Sequence of chain 1.C:
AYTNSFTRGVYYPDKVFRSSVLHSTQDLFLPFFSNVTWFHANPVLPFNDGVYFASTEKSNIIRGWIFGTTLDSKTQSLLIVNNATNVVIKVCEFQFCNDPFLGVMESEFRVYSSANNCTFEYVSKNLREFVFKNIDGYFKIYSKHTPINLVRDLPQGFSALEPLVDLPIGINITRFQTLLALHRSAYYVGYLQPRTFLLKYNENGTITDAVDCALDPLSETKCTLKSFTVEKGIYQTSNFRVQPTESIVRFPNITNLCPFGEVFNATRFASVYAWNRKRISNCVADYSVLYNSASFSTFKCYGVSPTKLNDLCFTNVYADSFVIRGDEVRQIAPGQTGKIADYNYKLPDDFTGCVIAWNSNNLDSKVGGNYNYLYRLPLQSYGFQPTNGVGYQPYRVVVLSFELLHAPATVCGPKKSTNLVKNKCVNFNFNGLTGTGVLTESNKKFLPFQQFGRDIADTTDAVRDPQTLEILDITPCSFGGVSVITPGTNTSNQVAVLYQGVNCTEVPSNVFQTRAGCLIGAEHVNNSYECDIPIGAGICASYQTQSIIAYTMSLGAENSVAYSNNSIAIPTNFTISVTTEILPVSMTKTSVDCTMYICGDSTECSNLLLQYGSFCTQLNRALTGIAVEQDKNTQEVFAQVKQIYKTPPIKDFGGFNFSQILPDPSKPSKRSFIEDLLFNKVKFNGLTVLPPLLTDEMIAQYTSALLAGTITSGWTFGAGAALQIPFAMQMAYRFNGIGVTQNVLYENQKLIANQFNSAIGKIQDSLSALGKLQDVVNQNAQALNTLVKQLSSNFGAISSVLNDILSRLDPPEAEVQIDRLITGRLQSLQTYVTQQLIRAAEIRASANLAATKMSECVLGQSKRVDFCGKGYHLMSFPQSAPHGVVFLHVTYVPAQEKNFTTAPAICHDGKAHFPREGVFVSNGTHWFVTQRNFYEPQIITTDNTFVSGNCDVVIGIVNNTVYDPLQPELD

Binding-site contacts:
Ligand atom O5 contacts residue ASN801 of chain 1.C at 2.3 Å (h-bond).
Ligand atom O6 contacts residue ASN801 of chain 1.C at 4.5 Å.
Ligand atom C4 contacts residue ASN801 of chain 1.C at 4.2 Å.
Ligand atom O5 contacts residue SER803 of chain 1.C at 3.8 Å.
Ligand atom O7 contacts residue ASN801 of chain 1.C at 4.0 Å.
Ligand atom C2 contacts residue ASN801 of chain 1.C at 2.5 Å.
Ligand atom N2 contacts residue ASN801 of chain 1.C at 3.0 Å (h-bond).
Ligand atom C6 contacts residue GLN804 of chain 1.C at 4.4 Å.
Ligand atom C8 contacts residue GLN804 of chain 1.C at 4.4 Å.
Ligand atom C5 contacts residue ASN801 of chain 1.C at 3.6 Å.
Ligand atom C6 contacts residue SER803 of chain 1.C at 4.3 Å.
Ligand atom C1 contacts residue ASN801 of chain 1.C at 1.4 Å.
Ligand atom C5 contacts residue SER803 of chain 1.C at 3.7 Å.
Ligand atom C7 contacts residue ASN801 of chain 1.C at 3.7 Å.
Ligand atom C1 contacts residue SER803 of chain 1.C at 3.8 Å.
Ligand atom C3 contacts residue ASN801 of chain 1.C at 3.8 Å.

The small molecule below binds the protein below.
Small molecule (SMILES): CC(=O)N[C@H]1[C@H](O[C@H]2[C@H](O)[C@@H](NC(C)=O)CO[C@@H]2CO)O[C@H](CO)[C@@H](O)[C@@H]1O